Sequence of chain 1.A:
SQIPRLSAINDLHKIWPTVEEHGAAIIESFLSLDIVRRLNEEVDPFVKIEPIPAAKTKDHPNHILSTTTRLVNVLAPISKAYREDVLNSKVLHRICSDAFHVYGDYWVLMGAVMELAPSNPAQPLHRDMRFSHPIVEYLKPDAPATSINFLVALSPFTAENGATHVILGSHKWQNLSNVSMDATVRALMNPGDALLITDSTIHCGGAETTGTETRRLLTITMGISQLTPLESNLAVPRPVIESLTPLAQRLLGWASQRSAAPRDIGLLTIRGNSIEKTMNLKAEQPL

Binding-site contacts:
Ligand atom C13 contacts residue GLN131 of chain 2.A at 3.5 Å.
Ligand atom C20 contacts residue THR227 of chain 2.A at 4.0 Å.
Ligand atom O16 contacts residue PHE139 of chain 2.A at 3.8 Å.
Ligand atom C1 contacts residue MET122 of chain 2.A at 4.0 Å (hydrophobic).
Ligand atom C1 contacts residue THR227 of chain 2.A at 3.9 Å.
Ligand atom C13 contacts residue ILE72 of chain 2.A at 3.5 Å (hydrophobic).
Ligand atom C1 contacts residue LEU79 of chain 2.A at 4.0 Å (hydrophobic).
Ligand atom C14 contacts residue LEU73 of chain 2.A at 3.9 Å (hydrophobic).
Ligand atom C1 contacts residue MET118 of chain 2.A at 3.3 Å (hydrophobic).
Ligand atom C2 contacts residue MET118 of chain 2.A at 3.9 Å (hydrophobic).
Ligand atom C9 contacts residue HIS134 of chain 2.A at 3.9 Å.
Ligand atom O21 contacts residue PRO132 of chain 2.A at 3.3 Å.
Ligand atom C22 contacts residue ILE72 of chain 2.A at 3.5 Å (hydrophobic).
Ligand atom C23 contacts residue ASN70 of chain 2.A at 4.1 Å.
Ligand atom O5 contacts residue ASN70 of chain 2.A at 2.9 Å (h-bond).
Ligand atom C9 contacts residue TRS1 of chain 2.D at 3.6 Å.
Ligand atom C8 contacts residue HIS134 of chain 2.A at 3.9 Å.
Ligand atom C13 contacts residue LEU73 of chain 2.A at 3.9 Å (hydrophobic).
Ligand atom C22 contacts residue GLN131 of chain 2.A at 3.7 Å.
Ligand atom O16 contacts residue MET137 of chain 2.A at 3.2 Å (h-bond).
Ligand atom C23 contacts residue PHE139 of chain 2.A at 3.7 Å (hydrophobic).
Ligand atom C12 contacts residue ILE72 of chain 2.A at 3.7 Å (hydrophobic).
Ligand atom O16 contacts residue ASP136 of chain 2.A at 3.6 Å.
Ligand atom C2 contacts residue LEU79 of chain 2.A at 3.8 Å (hydrophobic).
Ligand atom C14 contacts residue TRS1 of chain 2.D at 4.0 Å.
Ligand atom C20 contacts residue MET118 of chain 2.A at 3.3 Å (hydrophobic).
Ligand atom O21 contacts residue GLN131 of chain 2.A at 3.5 Å.
Ligand atom C12 contacts residue GLN131 of chain 2.A at 3.8 Å.
Ligand atom C10 contacts residue HIS134 of chain 2.A at 3.3 Å.
Ligand atom C8 contacts residue ASP136 of chain 2.A at 4.1 Å.
Ligand atom C22 contacts residue PRO132 of chain 2.A at 4.0 Å (hydrophobic).
Ligand atom C14 contacts residue GLN131 of chain 2.A at 4.0 Å.
Ligand atom C1 contacts residue TRS1 of chain 2.D at 3.8 Å.
Ligand atom C23 contacts residue ILE72 of chain 2.A at 3.7 Å (hydrophobic).
Ligand atom C8 contacts residue TRS1 of chain 2.D at 3.5 Å.
Ligand atom C14 contacts residue ILE72 of chain 2.A at 3.8 Å (hydrophobic).
Ligand atom C2 contacts residue TRS1 of chain 2.D at 3.8 Å.
Ligand atom C11 contacts residue HIS134 of chain 2.A at 3.5 Å.
Ligand atom O5 contacts residue LEU73 of chain 2.A at 3.8 Å.
Ligand atom C19 contacts residue MET118 of chain 2.A at 3.8 Å (hydrophobic).

Sequence of chain 2.A:
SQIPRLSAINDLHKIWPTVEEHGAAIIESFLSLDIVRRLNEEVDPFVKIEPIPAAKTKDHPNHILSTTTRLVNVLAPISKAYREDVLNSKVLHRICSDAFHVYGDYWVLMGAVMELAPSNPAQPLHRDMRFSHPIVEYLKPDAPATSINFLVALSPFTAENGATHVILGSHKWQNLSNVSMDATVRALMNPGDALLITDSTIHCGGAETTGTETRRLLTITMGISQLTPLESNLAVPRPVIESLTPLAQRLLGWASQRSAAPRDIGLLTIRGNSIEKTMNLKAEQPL

This small molecule binds to this protein.
Small molecule (SMILES): COc1ccc(/C=C2/C(=O)Nc3ccccc3C(=O)N2C)cc1